Sequence of chain 2.C:
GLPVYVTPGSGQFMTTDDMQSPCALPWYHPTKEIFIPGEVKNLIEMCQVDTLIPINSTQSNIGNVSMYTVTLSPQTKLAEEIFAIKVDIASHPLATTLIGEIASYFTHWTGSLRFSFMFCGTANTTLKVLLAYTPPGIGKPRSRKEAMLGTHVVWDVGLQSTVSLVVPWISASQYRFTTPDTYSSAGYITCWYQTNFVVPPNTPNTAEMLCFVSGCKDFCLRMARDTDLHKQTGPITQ

A protein and the small-molecule ligand that binds it are described below.
Small molecule (SMILES): Cc1cc(CCCOc2c(C)cc(-c3noc(C(F)(F)F)n3)cc2C)on1

Binding-site contacts:
Ligand atom N3A contacts residue LEU217 of chain 2.A at 3.6 Å.
Ligand atom O1A contacts residue TYR144 of chain 2.A at 3.3 Å.
Ligand atom F3 contacts residue TYR144 of chain 2.A at 3.2 Å.
Ligand atom C4 contacts residue LEU100 of chain 2.A at 3.7 Å (hydrophobic).
Ligand atom C3A contacts residue PHE179 of chain 2.A at 3.4 Å (hydrophobic).
Ligand atom O1 contacts residue LEU100 of chain 2.A at 3.7 Å.
Ligand atom F2 contacts residue TYR142 of chain 2.A at 3.6 Å.
Ligand atom CM6 contacts residue MET214 of chain 2.A at 3.4 Å (hydrophobic).
Ligand atom C5B contacts residue LEU181 of chain 2.A at 3.5 Å (hydrophobic).
Ligand atom C3A contacts residue TYR144 of chain 2.A at 3.7 Å (hydrophobic).
Ligand atom F3 contacts residue ALA166 of chain 2.A at 3.2 Å.
Ligand atom F2 contacts residue VAL168 of chain 2.A at 2.9 Å.
Ligand atom CM2 contacts residue ILE122 of chain 2.A at 3.5 Å (hydrophobic).
Ligand atom C1B contacts residue LEU181 of chain 2.A at 3.8 Å (hydrophobic).
Ligand atom CM6 contacts residue LEU184 of chain 2.A at 3.4 Å (hydrophobic).
Ligand atom F2 contacts residue PHE179 of chain 2.A at 3.6 Å.
Ligand atom O1 contacts residue MET214 of chain 2.A at 3.3 Å.
Ligand atom N1A contacts residue PHE179 of chain 2.A at 3.6 Å.
Ligand atom N2 contacts residue LEU100 of chain 2.A at 3.8 Å.
Ligand atom C3 contacts residue LEU100 of chain 2.A at 3.6 Å (hydrophobic).
Ligand atom F1 contacts residue TYR142 of chain 2.A at 3.3 Å.
Ligand atom C1B contacts residue ILE98 of chain 2.A at 3.7 Å (hydrophobic).
Ligand atom C1C contacts residue MET214 of chain 2.A at 3.5 Å (hydrophobic).
Ligand atom C4 contacts residue TYR190 of chain 2.A at 3.6 Å (hydrophobic).
Ligand atom CM4 contacts residue TYR142 of chain 2.A at 3.5 Å (hydrophobic).
Ligand atom C4B contacts residue LEU181 of chain 2.A at 3.8 Å (hydrophobic).
Ligand atom F1 contacts residue LEU217 of chain 2.A at 3.3 Å.
Ligand atom CM6 contacts residue TYR144 of chain 2.A at 3.6 Å (hydrophobic).
Ligand atom CM3 contacts residue TYR190 of chain 2.A at 3.7 Å (hydrophobic).
Ligand atom C2A contacts residue TYR144 of chain 2.A at 3.6 Å (hydrophobic).
Ligand atom C6B contacts residue LEU181 of chain 2.A at 3.5 Å (hydrophobic).
Ligand atom N1A contacts residue TYR144 of chain 2.A at 3.3 Å.
Ligand atom C5B contacts residue TYR144 of chain 2.A at 3.7 Å (hydrophobic).
Ligand atom CM3 contacts residue ASN212 of chain 2.A at 3.6 Å.
Ligand atom C2A contacts residue PHE179 of chain 2.A at 3.5 Å (hydrophobic).
Ligand atom N3A contacts residue PHE179 of chain 2.A at 3.2 Å.
Ligand atom O1B contacts residue ILE98 of chain 2.A at 3.1 Å.
Ligand atom F1 contacts residue MET124 of chain 2.A at 3.5 Å.
Ligand atom F3 contacts residue TYR142 of chain 2.A at 2.6 Å.
Ligand atom F3 contacts residue MET143 of chain 2.A at 3.3 Å.

Sequence of chain 2.A:
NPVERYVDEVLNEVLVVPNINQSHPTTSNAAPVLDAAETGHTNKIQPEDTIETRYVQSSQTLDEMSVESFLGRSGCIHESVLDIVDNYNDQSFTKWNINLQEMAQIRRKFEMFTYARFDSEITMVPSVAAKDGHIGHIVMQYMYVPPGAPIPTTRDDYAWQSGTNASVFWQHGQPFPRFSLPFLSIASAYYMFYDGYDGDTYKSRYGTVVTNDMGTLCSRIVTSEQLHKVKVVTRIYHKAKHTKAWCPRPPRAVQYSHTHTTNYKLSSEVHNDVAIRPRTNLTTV